Sequence of chain 1.A:
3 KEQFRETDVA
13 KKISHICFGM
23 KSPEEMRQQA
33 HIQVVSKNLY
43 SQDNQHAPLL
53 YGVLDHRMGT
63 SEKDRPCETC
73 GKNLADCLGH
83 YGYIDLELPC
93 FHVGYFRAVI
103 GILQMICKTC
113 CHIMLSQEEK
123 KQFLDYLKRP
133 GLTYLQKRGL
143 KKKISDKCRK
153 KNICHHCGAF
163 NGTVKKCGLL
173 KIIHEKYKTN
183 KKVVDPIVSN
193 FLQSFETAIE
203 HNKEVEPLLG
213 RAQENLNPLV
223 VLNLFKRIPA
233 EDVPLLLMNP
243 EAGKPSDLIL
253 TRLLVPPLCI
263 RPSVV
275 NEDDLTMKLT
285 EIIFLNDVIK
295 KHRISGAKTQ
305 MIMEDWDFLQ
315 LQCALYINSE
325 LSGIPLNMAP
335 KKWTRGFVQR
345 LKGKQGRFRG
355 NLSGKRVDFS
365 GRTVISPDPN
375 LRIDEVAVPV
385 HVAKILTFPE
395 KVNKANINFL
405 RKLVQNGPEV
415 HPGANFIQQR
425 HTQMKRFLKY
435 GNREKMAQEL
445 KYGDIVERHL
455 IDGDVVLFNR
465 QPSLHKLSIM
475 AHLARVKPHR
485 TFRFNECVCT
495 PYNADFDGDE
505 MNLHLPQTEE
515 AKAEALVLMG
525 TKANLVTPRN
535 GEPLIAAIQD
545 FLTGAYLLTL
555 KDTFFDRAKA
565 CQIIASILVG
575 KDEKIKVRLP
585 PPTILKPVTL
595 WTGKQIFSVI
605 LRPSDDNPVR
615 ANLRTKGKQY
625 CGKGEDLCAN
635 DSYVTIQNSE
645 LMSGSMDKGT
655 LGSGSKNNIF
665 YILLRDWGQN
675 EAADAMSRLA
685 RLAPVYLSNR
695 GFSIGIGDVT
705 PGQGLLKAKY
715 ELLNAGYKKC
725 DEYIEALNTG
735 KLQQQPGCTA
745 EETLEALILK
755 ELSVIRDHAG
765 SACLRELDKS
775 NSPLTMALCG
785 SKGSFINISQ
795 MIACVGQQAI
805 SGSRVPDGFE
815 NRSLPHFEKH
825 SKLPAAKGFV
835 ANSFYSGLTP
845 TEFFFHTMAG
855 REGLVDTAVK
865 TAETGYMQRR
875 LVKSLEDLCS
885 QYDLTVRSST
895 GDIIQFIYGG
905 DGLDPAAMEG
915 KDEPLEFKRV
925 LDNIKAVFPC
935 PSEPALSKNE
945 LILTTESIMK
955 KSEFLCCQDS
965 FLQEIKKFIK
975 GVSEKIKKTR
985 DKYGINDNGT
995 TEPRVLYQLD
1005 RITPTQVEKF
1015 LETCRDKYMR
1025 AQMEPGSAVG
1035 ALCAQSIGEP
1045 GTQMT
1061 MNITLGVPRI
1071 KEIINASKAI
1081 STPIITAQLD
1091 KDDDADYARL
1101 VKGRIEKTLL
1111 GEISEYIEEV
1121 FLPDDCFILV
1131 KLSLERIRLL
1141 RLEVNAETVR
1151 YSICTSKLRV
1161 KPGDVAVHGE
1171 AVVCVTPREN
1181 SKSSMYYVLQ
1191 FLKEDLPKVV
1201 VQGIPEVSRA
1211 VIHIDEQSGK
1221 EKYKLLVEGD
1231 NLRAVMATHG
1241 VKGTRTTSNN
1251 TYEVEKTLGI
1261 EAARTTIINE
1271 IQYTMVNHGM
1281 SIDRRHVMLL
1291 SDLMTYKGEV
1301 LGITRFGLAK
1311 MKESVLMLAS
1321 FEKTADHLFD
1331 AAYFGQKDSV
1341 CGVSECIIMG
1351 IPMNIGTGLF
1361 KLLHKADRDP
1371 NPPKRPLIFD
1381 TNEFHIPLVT

Binding-site contacts:
Ligand atom C5' contacts residue GLN438 of chain 1.B at 3.3 Å.
Ligand atom O2' contacts residue GLN438 of chain 1.B at 3.9 Å.
Ligand atom O5' contacts residue LYS904 of chain 1.B at 3.7 Å.
Ligand atom C4' contacts residue HIS1014 of chain 1.B at 3.7 Å.
Ligand atom O2' contacts residue ARG464 of chain 1.A at 2.8 Å (salt-bridge).
Ligand atom O3' contacts residue ASP501 of chain 1.A at 3.1 Å (salt-bridge).
Ligand atom O3' contacts residue ASP499 of chain 1.A at 3.2 Å (salt-bridge).
Ligand atom O3' contacts residue ASP503 of chain 1.A at 2.9 Å (salt-bridge).
Ligand atom OP1 contacts residue LYS896 of chain 1.B at 3.6 Å (salt-bridge).
Ligand atom C5' contacts residue GLY502 of chain 1.A at 3.8 Å.
Ligand atom O2' contacts residue MG1 of chain 1.CA at 3.9 Å.
Ligand atom C4' contacts residue MG1 of chain 1.CA at 3.5 Å.
Ligand atom O3' contacts residue LYS896 of chain 1.B at 3.7 Å.
Ligand atom OP1 contacts residue GLN434 of chain 1.B at 3.4 Å.
Ligand atom C4' contacts residue GLN438 of chain 1.B at 3.8 Å.
Ligand atom O4' contacts residue GLY502 of chain 1.A at 3.8 Å.
Ligand atom O3' contacts residue GLN438 of chain 1.B at 3.8 Å.
Ligand atom O5' contacts residue GLY435 of chain 1.B at 3.9 Å.
Ligand atom O2' contacts residue GLN692 of chain 1.B at 3.6 Å (h-bond).
Ligand atom C3' contacts residue MG1 of chain 1.CA at 3.0 Å.
Ligand atom O4' contacts residue HIS1014 of chain 1.B at 3.7 Å.
Ligand atom C2' contacts residue ARG464 of chain 1.A at 3.4 Å.
Ligand atom C5' contacts residue HIS1014 of chain 1.B at 3.8 Å.
Ligand atom O3' contacts residue GLN692 of chain 1.B at 2.9 Å (h-bond).
Ligand atom N2 contacts residue PRO466 of chain 1.A at 3.5 Å.
Ligand atom O3' contacts residue MG1 of chain 1.CA at 1.7 Å.
Ligand atom OP1 contacts residue MET689 of chain 1.B at 3.6 Å.
Ligand atom C5' contacts residue ASP501 of chain 1.A at 3.7 Å.
Ligand atom P contacts residue LYS904 of chain 1.B at 3.5 Å.
Ligand atom OP1 contacts residue GLY435 of chain 1.B at 3.8 Å.
Ligand atom OP1 contacts residue ALA688 of chain 1.B at 3.8 Å.
Ligand atom C4' contacts residue ASP503 of chain 1.A at 3.4 Å.
Ligand atom C5' contacts residue GLN692 of chain 1.B at 3.4 Å.
Ligand atom P contacts residue GLN692 of chain 1.B at 3.7 Å.
Ligand atom C2' contacts residue ASP503 of chain 1.A at 3.5 Å.
Ligand atom C3' contacts residue ASP503 of chain 1.A at 3.4 Å.
Ligand atom OP1 contacts residue LYS904 of chain 1.B at 2.3 Å (salt-bridge).
Ligand atom OP1 contacts residue GLN692 of chain 1.B at 3.5 Å (h-bond).
Ligand atom O2' contacts residue ASP503 of chain 1.A at 2.5 Å (salt-bridge).
Ligand atom C4' contacts residue GLY502 of chain 1.A at 3.5 Å.

This small molecule binds to this protein.
Small molecule (SMILES): Nc1ccn([C@@H]2O[C@H](CO[P](=O)(O)O[C@H]3[C@@H](O)[C@H](n4cnc5c(N)ncnc54)O[C@@H]3COP(=O)=O)[C@@H](O[P](=O)(O)OC[C@H]3O[C@@H](n4cnc5c(N)ncnc54)[C@H](O)[C@@H]3O[P](=O)(O)OC[C@H]3O[C@@H](n4cnc5c(=O)nc(N)[nH]c54)[C@H](O)[C@@H]3O[P](=O)(O)OC[C@H]3O[C@@H](n4cnc5c(N)ncnc54)[C@H](O)[C@@H]3O[P](=O)(O)OC[C@H]3O[C@@H](n4cnc5c(=O)nc(N)[nH]c54)[C@H](O)[C@@H]3O)[C@H]2O)c(=O)n1

Sequence of chain 1.B:
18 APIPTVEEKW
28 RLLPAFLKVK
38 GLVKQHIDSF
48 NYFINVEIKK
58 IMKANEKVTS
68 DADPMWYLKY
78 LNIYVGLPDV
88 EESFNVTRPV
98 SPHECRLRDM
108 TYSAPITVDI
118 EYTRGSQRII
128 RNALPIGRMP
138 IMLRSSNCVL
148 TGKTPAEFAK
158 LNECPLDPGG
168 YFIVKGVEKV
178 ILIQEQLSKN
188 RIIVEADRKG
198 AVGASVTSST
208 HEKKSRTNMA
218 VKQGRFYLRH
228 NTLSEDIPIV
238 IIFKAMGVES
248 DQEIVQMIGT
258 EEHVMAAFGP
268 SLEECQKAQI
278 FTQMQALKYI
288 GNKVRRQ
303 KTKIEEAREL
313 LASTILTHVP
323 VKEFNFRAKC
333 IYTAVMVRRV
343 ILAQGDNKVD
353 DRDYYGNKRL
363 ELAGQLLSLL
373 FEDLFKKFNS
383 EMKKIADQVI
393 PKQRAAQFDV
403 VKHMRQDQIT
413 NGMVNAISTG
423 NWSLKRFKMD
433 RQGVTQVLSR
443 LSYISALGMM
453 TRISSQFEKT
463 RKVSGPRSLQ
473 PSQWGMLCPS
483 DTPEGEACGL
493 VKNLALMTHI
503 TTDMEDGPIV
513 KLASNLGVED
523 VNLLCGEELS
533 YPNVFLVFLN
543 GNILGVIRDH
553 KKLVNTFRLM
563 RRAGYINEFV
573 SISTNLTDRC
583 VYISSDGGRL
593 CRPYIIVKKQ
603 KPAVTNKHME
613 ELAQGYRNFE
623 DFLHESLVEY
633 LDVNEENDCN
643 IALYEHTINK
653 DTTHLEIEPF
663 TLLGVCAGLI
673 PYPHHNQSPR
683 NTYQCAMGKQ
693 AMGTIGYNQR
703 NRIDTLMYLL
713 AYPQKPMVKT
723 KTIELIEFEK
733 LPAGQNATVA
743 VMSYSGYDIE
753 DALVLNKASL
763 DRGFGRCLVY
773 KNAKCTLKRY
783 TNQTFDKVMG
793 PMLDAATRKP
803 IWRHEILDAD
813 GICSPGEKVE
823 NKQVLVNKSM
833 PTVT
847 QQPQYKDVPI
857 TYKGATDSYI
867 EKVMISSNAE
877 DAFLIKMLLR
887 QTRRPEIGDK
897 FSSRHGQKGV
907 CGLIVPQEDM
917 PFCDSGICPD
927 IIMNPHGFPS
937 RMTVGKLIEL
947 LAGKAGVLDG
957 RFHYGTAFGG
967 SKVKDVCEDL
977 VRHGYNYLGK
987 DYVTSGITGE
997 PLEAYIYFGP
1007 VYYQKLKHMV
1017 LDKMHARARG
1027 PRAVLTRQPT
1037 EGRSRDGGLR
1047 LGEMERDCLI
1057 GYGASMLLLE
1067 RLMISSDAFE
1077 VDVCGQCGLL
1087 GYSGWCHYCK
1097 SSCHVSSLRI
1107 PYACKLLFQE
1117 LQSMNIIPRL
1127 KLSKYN